Binding-site contacts:
Ligand atom C4 contacts residue MET151 of chain 53.B at 3.5 Å (hydrophobic).
Ligand atom O5 contacts residue ASN154 of chain 53.B at 2.4 Å (h-bond).
Ligand atom C1 contacts residue MET151 of chain 53.B at 4.2 Å (hydrophobic).
Ligand atom C5 contacts residue ASN154 of chain 53.B at 3.7 Å.
Ligand atom O4 contacts residue MET151 of chain 53.B at 4.4 Å.
Ligand atom O7 contacts residue ASN154 of chain 53.B at 4.3 Å.
Ligand atom C1 contacts residue ASN154 of chain 53.B at 1.4 Å.
Ligand atom C5 contacts residue MET151 of chain 53.B at 4.1 Å (hydrophobic).
Ligand atom C4 contacts residue ASN154 of chain 53.B at 4.2 Å.
Ligand atom C3 contacts residue MET151 of chain 53.B at 4.1 Å (hydrophobic).
Ligand atom N2 contacts residue ASN154 of chain 53.B at 2.9 Å.
Ligand atom C2 contacts residue MET151 of chain 53.B at 4.0 Å (hydrophobic).
Ligand atom O5 contacts residue MET151 of chain 53.B at 3.7 Å.
Ligand atom C3 contacts residue ASN154 of chain 53.B at 3.9 Å.
Ligand atom C8 contacts residue ASN154 of chain 53.B at 3.0 Å.
Ligand atom C7 contacts residue ASN154 of chain 53.B at 3.4 Å.
Ligand atom C2 contacts residue ASN154 of chain 53.B at 2.5 Å.
Ligand atom O3 contacts residue MET151 of chain 53.B at 4.2 Å.

A protein and the small-molecule ligand that binds it are described below.
Small molecule (SMILES): CC(=O)N[C@@H]1[C@@H](O)[C@H](O)[C@@H](CO)O[C@H]1O

Sequence of chain 53.B:
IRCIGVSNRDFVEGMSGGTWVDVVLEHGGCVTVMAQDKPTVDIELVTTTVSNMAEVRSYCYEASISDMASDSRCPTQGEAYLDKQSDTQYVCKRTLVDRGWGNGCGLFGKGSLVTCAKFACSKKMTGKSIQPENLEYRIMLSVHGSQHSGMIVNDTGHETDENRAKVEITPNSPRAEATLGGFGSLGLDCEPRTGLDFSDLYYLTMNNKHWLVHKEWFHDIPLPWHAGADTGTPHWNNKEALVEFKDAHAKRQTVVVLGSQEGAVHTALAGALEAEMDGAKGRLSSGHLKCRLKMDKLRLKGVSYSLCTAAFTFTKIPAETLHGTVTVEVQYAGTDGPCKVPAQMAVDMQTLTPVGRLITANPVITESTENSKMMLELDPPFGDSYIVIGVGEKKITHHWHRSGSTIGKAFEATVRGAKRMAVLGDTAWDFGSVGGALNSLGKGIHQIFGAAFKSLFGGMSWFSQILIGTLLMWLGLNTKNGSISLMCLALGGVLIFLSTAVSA